Sequence of chain 24.B:
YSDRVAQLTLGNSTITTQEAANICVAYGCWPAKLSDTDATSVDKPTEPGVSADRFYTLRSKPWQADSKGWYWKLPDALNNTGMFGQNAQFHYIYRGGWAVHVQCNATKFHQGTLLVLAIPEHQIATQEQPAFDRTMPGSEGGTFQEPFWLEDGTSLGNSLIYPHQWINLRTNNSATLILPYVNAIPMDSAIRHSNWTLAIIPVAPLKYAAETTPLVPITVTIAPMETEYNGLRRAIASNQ

The protein below binds the small molecule below.
Small molecule (SMILES): Nc1ncnc2c1ncn2[C@@H]1O[C@H](COP(=O)=O)[C@@H](O[P](=O)(O)OC[C@H]2O[C@@H](n3ccc(=O)[nH]c3=O)[C@H](O)[C@@H]2O)[C@H]1O

Sequence of chain 54.A:
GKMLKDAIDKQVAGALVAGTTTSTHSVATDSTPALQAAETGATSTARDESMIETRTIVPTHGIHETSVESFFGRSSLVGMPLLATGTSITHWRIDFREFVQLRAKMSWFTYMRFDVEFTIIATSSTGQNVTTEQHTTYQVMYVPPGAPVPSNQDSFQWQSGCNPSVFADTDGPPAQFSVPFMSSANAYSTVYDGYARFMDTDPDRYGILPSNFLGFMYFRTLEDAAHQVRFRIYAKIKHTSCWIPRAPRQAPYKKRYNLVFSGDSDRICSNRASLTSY

Binding-site contacts:
Ligand atom O2' contacts residue TRP38 of chain 24.B at 4.2 Å.
Ligand atom N7 contacts residue TRP38 of chain 24.B at 4.2 Å.
Ligand atom C1' contacts residue TRP38 of chain 24.B at 4.0 Å (hydrophobic).
Ligand atom N3 contacts residue TRP38 of chain 24.B at 3.2 Å.
Ligand atom O2' contacts residue HIS28 of chain 54.A at 3.2 Å (h-bond).
Ligand atom N6 contacts residue VAL30 of chain 54.A at 4.3 Å.
Ligand atom C2 contacts residue TRP38 of chain 24.B at 3.1 Å (hydrophobic).
Ligand atom C6 contacts residue TRP38 of chain 24.B at 3.6 Å (hydrophobic).
Ligand atom N9 contacts residue TRP38 of chain 24.B at 3.7 Å.
Ligand atom N6 contacts residue TRP38 of chain 24.B at 4.0 Å.
Ligand atom C5 contacts residue TRP38 of chain 24.B at 3.7 Å (hydrophobic).
Ligand atom N1 contacts residue TRP38 of chain 24.B at 3.3 Å.
Ligand atom C8 contacts residue TRP38 of chain 24.B at 4.3 Å (hydrophobic).
Ligand atom C4 contacts residue TRP38 of chain 24.B at 3.5 Å (hydrophobic).